The protein below binds the small molecule below.
Small molecule (SMILES): CC(=O)N[C@@H]1[C@@H](O)[C@H](O)[C@@H](CO)O[C@H]1O

Sequence of chain 1.A:
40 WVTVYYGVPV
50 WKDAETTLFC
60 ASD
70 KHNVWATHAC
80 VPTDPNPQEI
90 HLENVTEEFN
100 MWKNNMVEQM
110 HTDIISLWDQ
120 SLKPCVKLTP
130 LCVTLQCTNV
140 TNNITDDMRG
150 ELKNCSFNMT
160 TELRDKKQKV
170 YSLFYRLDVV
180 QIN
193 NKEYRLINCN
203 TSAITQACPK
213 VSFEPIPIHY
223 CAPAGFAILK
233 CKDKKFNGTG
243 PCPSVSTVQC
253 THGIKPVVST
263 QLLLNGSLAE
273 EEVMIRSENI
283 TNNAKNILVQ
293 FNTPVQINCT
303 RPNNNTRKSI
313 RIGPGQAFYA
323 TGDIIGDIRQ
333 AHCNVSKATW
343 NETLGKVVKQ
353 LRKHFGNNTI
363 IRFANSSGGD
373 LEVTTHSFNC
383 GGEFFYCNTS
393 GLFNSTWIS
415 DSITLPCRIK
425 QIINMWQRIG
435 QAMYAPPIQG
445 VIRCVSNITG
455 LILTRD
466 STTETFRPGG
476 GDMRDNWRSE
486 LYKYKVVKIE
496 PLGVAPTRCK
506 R

Binding-site contacts:
Ligand atom N2 contacts residue ASN300 of chain 1.A at 3.0 Å (h-bond).
Ligand atom C3 contacts residue ASN300 of chain 1.A at 3.9 Å.
Ligand atom C3 contacts residue GLN298 of chain 1.A at 3.6 Å.
Ligand atom N2 contacts residue GLN298 of chain 1.A at 3.0 Å (h-bond).
Ligand atom C8 contacts residue ASN300 of chain 1.A at 3.9 Å.
Ligand atom C8 contacts residue VAL337 of chain 1.A at 4.4 Å (hydrophobic).
Ligand atom C7 contacts residue GLN298 of chain 1.A at 4.0 Å.
Ligand atom C1 contacts residue ASN300 of chain 1.A at 1.5 Å.
Ligand atom C8 contacts residue SER338 of chain 1.A at 3.8 Å.
Ligand atom C7 contacts residue ASN300 of chain 1.A at 3.5 Å.
Ligand atom C8 contacts residue ILE299 of chain 1.A at 4.5 Å (hydrophobic).
Ligand atom O7 contacts residue ASN300 of chain 1.A at 3.6 Å (h-bond).
Ligand atom C8 contacts residue ASN336 of chain 1.A at 4.2 Å.
Ligand atom C8 contacts residue GLN298 of chain 1.A at 3.4 Å.
Ligand atom C2 contacts residue ASN300 of chain 1.A at 2.5 Å.
Ligand atom C2 contacts residue GLN298 of chain 1.A at 3.7 Å.
Ligand atom C5 contacts residue ASN300 of chain 1.A at 3.8 Å.
Ligand atom C4 contacts residue ASN300 of chain 1.A at 4.3 Å.
Ligand atom O5 contacts residue ASN300 of chain 1.A at 2.5 Å (h-bond).
Ligand atom C1 contacts residue GLN298 of chain 1.A at 3.9 Å.
Ligand atom O3 contacts residue GLN298 of chain 1.A at 4.2 Å.